Sequence of chain 1.C:
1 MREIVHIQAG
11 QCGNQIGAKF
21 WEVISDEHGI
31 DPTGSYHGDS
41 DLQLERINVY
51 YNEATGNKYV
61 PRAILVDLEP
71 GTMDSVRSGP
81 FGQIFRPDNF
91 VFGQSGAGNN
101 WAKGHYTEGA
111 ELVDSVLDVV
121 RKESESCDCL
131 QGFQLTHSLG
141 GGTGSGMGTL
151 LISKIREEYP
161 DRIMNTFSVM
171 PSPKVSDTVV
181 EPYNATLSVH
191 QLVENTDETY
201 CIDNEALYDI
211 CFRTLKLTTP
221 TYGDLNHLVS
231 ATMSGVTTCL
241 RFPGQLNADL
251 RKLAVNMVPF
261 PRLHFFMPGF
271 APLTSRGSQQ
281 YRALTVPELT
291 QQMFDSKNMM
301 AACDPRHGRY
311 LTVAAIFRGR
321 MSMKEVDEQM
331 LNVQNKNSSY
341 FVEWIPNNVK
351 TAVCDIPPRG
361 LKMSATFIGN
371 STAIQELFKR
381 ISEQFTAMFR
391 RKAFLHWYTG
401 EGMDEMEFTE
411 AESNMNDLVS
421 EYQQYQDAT

The protein below binds the small molecule below.
Small molecule (SMILES): CC(=O)O[C@H]1C(=O)[C@@]2(C)[C@H]([C@H](OC(=O)c3ccccc3)[C@]3(O)C[C@H](OC(=O)[C@H](O)[C@@H](NC(=O)c4ccccc4)c4ccccc4)C(C)=C1C3(C)C)[C@]1(OC(C)=O)CO[C@@H]1C[C@@H]2O

Binding-site contacts:
Ligand atom C04 contacts residue HIS227 of chain 1.C at 3.3 Å.
Ligand atom C08 contacts residue LEU228 of chain 1.C at 3.6 Å (hydrophobic).
Ligand atom C06 contacts residue HIS227 of chain 1.C at 2.3 Å.
Ligand atom C36 contacts residue HIS227 of chain 1.C at 3.7 Å.
Ligand atom C15 contacts residue PRO272 of chain 1.C at 3.3 Å (hydrophobic).
Ligand atom O06 contacts residue PRO272 of chain 1.C at 3.6 Å.
Ligand atom O14 contacts residue HIS227 of chain 1.C at 2.1 Å (h-bond).
Ligand atom O06 contacts residue THR274 of chain 1.C at 3.1 Å (h-bond).
Ligand atom C39 contacts residue ALA231 of chain 1.C at 3.8 Å (hydrophobic).
Ligand atom O06 contacts residue LEU215 of chain 1.C at 3.7 Å.
Ligand atom O05 contacts residue LEU361 of chain 1.C at 3.8 Å.
Ligand atom O12 contacts residue GLY360 of chain 1.C at 3.4 Å (h-bond).
Ligand atom C42 contacts residue VAL23 of chain 1.C at 3.4 Å (hydrophobic).
Ligand atom C17 contacts residue LEU361 of chain 1.C at 3.9 Å (hydrophobic).
Ligand atom O13 contacts residue GLY360 of chain 1.C at 3.8 Å.
Ligand atom C41 contacts residue SER234 of chain 1.C at 3.7 Å.
Ligand atom C14 contacts residue THR274 of chain 1.C at 3.6 Å.
Ligand atom C44 contacts residue GLY360 of chain 1.C at 3.9 Å.
Ligand atom O07 contacts residue ARG276 of chain 1.C at 3.8 Å.
Ligand atom C08 contacts residue HIS227 of chain 1.C at 2.9 Å.
Ligand atom O13 contacts residue ARG359 of chain 1.C at 3.1 Å (salt-bridge).
Ligand atom C40 contacts residue SER234 of chain 1.C at 3.1 Å.
Ligand atom C09 contacts residue HIS227 of chain 1.C at 3.3 Å.
Ligand atom O06 contacts residue LEU273 of chain 1.C at 3.6 Å.
Ligand atom O13 contacts residue PRO358 of chain 1.C at 3.5 Å.
Ligand atom C06 contacts residue ASP224 of chain 1.C at 3.4 Å.
Ligand atom C30 contacts residue HIS227 of chain 1.C at 3.1 Å.
Ligand atom O08 contacts residue ARG276 of chain 1.C at 3.3 Å.
Ligand atom C14 contacts residue LEU215 of chain 1.C at 3.8 Å (hydrophobic).
Ligand atom C19 contacts residue THR274 of chain 1.C at 3.2 Å.
Ligand atom C41 contacts residue VAL23 of chain 1.C at 2.8 Å (hydrophobic).
Ligand atom C13 contacts residue HIS227 of chain 1.C at 3.9 Å.
Ligand atom C19 contacts residue ARG276 of chain 1.C at 3.9 Å.
Ligand atom C05 contacts residue HIS227 of chain 1.C at 2.9 Å.
Ligand atom C31 contacts residue HIS227 of chain 1.C at 3.8 Å.
Ligand atom C40 contacts residue VAL23 of chain 1.C at 3.5 Å (hydrophobic).
Ligand atom C44 contacts residue LEU361 of chain 1.C at 3.8 Å (hydrophobic).
Ligand atom C16 contacts residue PRO272 of chain 1.C at 3.6 Å (hydrophobic).
Ligand atom C28 contacts residue PRO358 of chain 1.C at 3.8 Å (hydrophobic).
Ligand atom C07 contacts residue HIS227 of chain 1.C at 2.3 Å.